Binding-site contacts:
Ligand atom C14 contacts residue LEU166 of chain 1.B at 3.4 Å (hydrophobic).
Ligand atom C3 contacts residue VAL48 of chain 1.B at 4.1 Å (hydrophobic).
Ligand atom C14 contacts residue TYR112 of chain 1.B at 4.2 Å (hydrophobic).
Ligand atom C3 contacts residue PHE45 of chain 1.B at 3.4 Å (hydrophobic).
Ligand atom C14 contacts residue VAL113 of chain 1.B at 3.9 Å (hydrophobic).
Ligand atom C17 contacts residue LEU166 of chain 1.B at 4.3 Å (hydrophobic).
Ligand atom N15 contacts residue LEU166 of chain 1.B at 3.7 Å.
Ligand atom N4 contacts residue PHE45 of chain 1.B at 4.1 Å.
Ligand atom BR1 contacts residue PHE45 of chain 1.B at 3.9 Å.
Ligand atom C13 contacts residue LEU110 of chain 1.B at 4.3 Å (hydrophobic).
Ligand atom C5 contacts residue ASP178 of chain 1.B at 3.8 Å.
Ligand atom C7 contacts residue VAL48 of chain 1.B at 3.9 Å (hydrophobic).
Ligand atom S10 contacts residue VAL48 of chain 1.B at 4.0 Å.
Ligand atom C9 contacts residue VAL48 of chain 1.B at 4.2 Å (hydrophobic).
Ligand atom C14 contacts residue ALA61 of chain 1.B at 3.7 Å (hydrophobic).
Ligand atom N15 contacts residue ASP111 of chain 1.B at 3.7 Å.
Ligand atom C2 contacts residue VAL48 of chain 1.B at 3.7 Å (hydrophobic).
Ligand atom C11 contacts residue VAL48 of chain 1.B at 3.5 Å (hydrophobic).
Ligand atom N15 contacts residue ALA61 of chain 1.B at 3.9 Å.
Ligand atom BR1 contacts residue GLY41 of chain 1.B at 4.2 Å.
Ligand atom C13 contacts residue LEU166 of chain 1.B at 3.6 Å (hydrophobic).
Ligand atom C2 contacts residue PHE45 of chain 1.B at 3.8 Å (hydrophobic).
Ligand atom C5 contacts residue LYS63 of chain 1.B at 3.7 Å.
Ligand atom BR1 contacts residue VAL48 of chain 1.B at 4.3 Å.
Ligand atom C16 contacts residue VAL113 of chain 1.B at 3.4 Å (hydrophobic).
Ligand atom O6 contacts residue ASP178 of chain 1.B at 3.3 Å.
Ligand atom C16 contacts residue TYR112 of chain 1.B at 3.7 Å (hydrophobic).
Ligand atom C16 contacts residue LEU166 of chain 1.B at 4.1 Å (hydrophobic).
Ligand atom C13 contacts residue ALA61 of chain 1.B at 3.9 Å (hydrophobic).
Ligand atom N4 contacts residue ASP178 of chain 1.B at 3.8 Å.
Ligand atom C12 contacts residue ALA61 of chain 1.B at 4.3 Å (hydrophobic).
Ligand atom N4 contacts residue LYS63 of chain 1.B at 3.7 Å.
Ligand atom C14 contacts residue VAL88 of chain 1.B at 4.3 Å (hydrophobic).
Ligand atom C8 contacts residue CYS177 of chain 1.B at 4.2 Å (hydrophobic).
Ligand atom C14 contacts residue ASP111 of chain 1.B at 3.3 Å.
Ligand atom N15 contacts residue VAL113 of chain 1.B at 3.0 Å (h-bond).
Ligand atom O6 contacts residue LYS63 of chain 1.B at 3.1 Å (salt-bridge).
Ligand atom C16 contacts residue ALA61 of chain 1.B at 4.3 Å (hydrophobic).
Ligand atom C12 contacts residue LEU166 of chain 1.B at 4.0 Å (hydrophobic).
Ligand atom N15 contacts residue TYR112 of chain 1.B at 3.6 Å.

Sequence of chain 1.B:
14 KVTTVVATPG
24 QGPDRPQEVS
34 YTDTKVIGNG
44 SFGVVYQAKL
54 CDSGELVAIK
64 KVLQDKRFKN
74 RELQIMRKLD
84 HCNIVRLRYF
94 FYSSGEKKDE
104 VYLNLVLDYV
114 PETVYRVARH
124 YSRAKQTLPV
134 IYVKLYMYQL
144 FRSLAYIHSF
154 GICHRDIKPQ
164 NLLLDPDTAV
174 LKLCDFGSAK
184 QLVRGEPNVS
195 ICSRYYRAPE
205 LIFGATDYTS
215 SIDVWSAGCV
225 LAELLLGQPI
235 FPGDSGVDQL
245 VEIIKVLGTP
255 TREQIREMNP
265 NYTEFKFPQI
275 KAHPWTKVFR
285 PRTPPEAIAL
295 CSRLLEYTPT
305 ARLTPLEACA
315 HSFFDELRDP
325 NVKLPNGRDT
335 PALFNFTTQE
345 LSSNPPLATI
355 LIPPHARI

A small-molecule ligand and the protein it binds are described below.
Small molecule (SMILES): O=c1[nH]cc(Br)c2sc(-c3ccncc3)cc12